The protein below binds the small molecule below.
Small molecule (SMILES): CC(=O)N[C@H]1[C@H](O[C@H]2[C@H](O)[C@@H](NC(C)=O)CO[C@@H]2CO)O[C@H](CO)[C@@H](O)[C@@H]1O

Sequence of chain 1.C:
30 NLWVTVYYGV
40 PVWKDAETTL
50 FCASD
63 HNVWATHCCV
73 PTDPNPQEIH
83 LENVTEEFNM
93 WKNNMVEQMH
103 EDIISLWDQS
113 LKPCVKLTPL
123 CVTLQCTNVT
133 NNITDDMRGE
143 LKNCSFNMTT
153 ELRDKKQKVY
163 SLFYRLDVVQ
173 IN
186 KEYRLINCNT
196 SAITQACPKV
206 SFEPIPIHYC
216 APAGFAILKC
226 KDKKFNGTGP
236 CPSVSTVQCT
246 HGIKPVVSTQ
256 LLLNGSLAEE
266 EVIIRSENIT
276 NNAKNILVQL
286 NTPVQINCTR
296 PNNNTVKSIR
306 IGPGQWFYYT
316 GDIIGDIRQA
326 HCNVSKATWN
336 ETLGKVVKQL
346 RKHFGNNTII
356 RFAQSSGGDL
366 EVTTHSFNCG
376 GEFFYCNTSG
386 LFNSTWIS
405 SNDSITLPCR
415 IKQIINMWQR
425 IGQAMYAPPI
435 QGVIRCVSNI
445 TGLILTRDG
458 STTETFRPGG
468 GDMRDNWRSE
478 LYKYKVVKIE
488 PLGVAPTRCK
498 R

Sequence of chain 1.E:
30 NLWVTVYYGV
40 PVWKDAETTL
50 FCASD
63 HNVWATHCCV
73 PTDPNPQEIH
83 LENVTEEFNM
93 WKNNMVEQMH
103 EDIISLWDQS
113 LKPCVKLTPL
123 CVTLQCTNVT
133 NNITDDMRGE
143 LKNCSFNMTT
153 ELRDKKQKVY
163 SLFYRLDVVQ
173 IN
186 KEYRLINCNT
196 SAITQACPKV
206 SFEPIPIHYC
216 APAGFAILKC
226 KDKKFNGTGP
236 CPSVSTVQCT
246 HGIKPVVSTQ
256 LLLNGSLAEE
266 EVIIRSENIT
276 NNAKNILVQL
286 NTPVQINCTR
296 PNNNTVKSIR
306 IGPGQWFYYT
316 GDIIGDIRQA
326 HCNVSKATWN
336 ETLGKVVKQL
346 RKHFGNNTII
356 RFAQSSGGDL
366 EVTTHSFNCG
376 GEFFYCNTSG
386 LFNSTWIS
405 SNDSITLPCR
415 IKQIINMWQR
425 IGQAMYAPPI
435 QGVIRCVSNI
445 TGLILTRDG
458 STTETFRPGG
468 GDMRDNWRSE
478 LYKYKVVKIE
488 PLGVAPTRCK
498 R

Binding-site contacts:
Ligand atom C4 contacts residue ASN194 of chain 1.E at 4.4 Å.
Ligand atom C6 contacts residue ARG189 of chain 1.E at 4.0 Å.
Ligand atom N2 contacts residue ASN194 of chain 1.E at 3.0 Å (h-bond).
Ligand atom O7 contacts residue ARG305 of chain 1.C at 4.1 Å.
Ligand atom O5 contacts residue ARG189 of chain 1.E at 3.4 Å (salt-bridge).
Ligand atom O7 contacts residue ASN194 of chain 1.E at 3.9 Å.
Ligand atom C6 contacts residue VAL171 of chain 1.E at 4.3 Å (hydrophobic).
Ligand atom N2 contacts residue THR195 of chain 1.E at 3.9 Å.
Ligand atom C5 contacts residue ASN194 of chain 1.E at 3.8 Å.
Ligand atom C2 contacts residue ASN194 of chain 1.E at 2.6 Å.
Ligand atom O5 contacts residue ASN194 of chain 1.E at 2.4 Å (h-bond).
Ligand atom C3 contacts residue ASN194 of chain 1.E at 3.9 Å.
Ligand atom C7 contacts residue ASN194 of chain 1.E at 3.7 Å.
Ligand atom C1 contacts residue ASN194 of chain 1.E at 1.5 Å.
Ligand atom C8 contacts residue THR195 of chain 1.E at 3.7 Å.
Ligand atom O6 contacts residue ARG189 of chain 1.E at 4.4 Å.
Ligand atom C8 contacts residue ILE425 of chain 1.E at 4.2 Å (hydrophobic).
Ligand atom C1 contacts residue ARG189 of chain 1.E at 4.3 Å.
Ligand atom C8 contacts residue VAL171 of chain 1.E at 4.5 Å (hydrophobic).
Ligand atom C5 contacts residue ARG189 of chain 1.E at 4.2 Å.
Ligand atom C7 contacts residue THR195 of chain 1.E at 4.2 Å.